Sequence of chain 48.A:
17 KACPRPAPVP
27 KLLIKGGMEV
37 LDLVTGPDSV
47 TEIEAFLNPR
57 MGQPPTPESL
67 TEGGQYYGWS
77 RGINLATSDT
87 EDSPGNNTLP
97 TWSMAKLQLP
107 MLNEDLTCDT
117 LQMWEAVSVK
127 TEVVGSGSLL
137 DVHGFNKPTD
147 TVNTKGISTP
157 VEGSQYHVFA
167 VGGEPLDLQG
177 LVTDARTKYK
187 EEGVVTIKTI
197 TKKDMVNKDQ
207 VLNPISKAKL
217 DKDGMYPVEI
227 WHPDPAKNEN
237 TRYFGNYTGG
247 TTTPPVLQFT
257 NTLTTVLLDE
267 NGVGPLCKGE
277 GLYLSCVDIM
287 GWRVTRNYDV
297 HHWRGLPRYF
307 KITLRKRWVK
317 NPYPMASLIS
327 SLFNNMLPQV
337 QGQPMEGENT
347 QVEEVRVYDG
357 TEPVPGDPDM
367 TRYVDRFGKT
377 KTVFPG

Binding-site contacts:
Ligand atom O3 contacts residue VAL296 of chain 48.E at 4.2 Å.
Ligand atom O6 contacts residue ARG77 of chain 48.E at 4.0 Å.
Ligand atom O1A contacts residue GLY78 of chain 48.E at 3.6 Å (h-bond).
Ligand atom O4 contacts residue VAL296 of chain 48.E at 4.2 Å.
Ligand atom C1 contacts residue TYR72 of chain 48.E at 3.7 Å (hydrophobic).
Ligand atom C6 contacts residue TYR72 of chain 48.E at 3.5 Å (hydrophobic).
Ligand atom O1B contacts residue ARG77 of chain 48.E at 2.8 Å (salt-bridge).
Ligand atom O4 contacts residue THR291 of chain 48.E at 3.4 Å.
Ligand atom O1B contacts residue TYR72 of chain 48.E at 3.7 Å.
Ligand atom O4 contacts residue TYR72 of chain 48.E at 3.9 Å.
Ligand atom C5 contacts residue TYR72 of chain 48.E at 3.5 Å (hydrophobic).
Ligand atom C5 contacts residue ASN93 of chain 48.E at 4.3 Å.
Ligand atom C7 contacts residue TYR72 of chain 48.E at 4.2 Å (hydrophobic).
Ligand atom O3 contacts residue GLY78 of chain 48.E at 3.6 Å.
Ligand atom C3 contacts residue VAL296 of chain 48.E at 3.5 Å (hydrophobic).
Ligand atom C4 contacts residue ARG77 of chain 48.E at 4.2 Å.
Ligand atom C2 contacts residue GLY78 of chain 48.E at 4.2 Å.
Ligand atom N5 contacts residue TYR72 of chain 48.E at 3.2 Å (h-bond).
Ligand atom C1 contacts residue ARG77 of chain 48.E at 3.4 Å.
Ligand atom O8 contacts residue TYR72 of chain 48.E at 3.2 Å (h-bond).
Ligand atom O6 contacts residue ASN93 of chain 48.E at 2.8 Å (h-bond).
Ligand atom C10 contacts residue TYR72 of chain 48.E at 4.2 Å (hydrophobic).
Ligand atom C3 contacts residue HIS298 of chain 48.E at 3.6 Å.
Ligand atom C4 contacts residue GLY78 of chain 48.E at 3.4 Å.
Ligand atom O4 contacts residue GLY78 of chain 48.E at 3.1 Å.
Ligand atom O10 contacts residue ASN293 of chain 48.E at 3.8 Å.
Ligand atom C8 contacts residue TYR72 of chain 48.E at 4.2 Å (hydrophobic).
Ligand atom O4 contacts residue ILE79 of chain 48.E at 3.4 Å (h-bond).
Ligand atom C4 contacts residue TYR72 of chain 48.E at 3.2 Å (hydrophobic).
Ligand atom C6 contacts residue ASN93 of chain 48.E at 3.5 Å.
Ligand atom C3 contacts residue GLY78 of chain 48.E at 4.2 Å.
Ligand atom C4 contacts residue HIS298 of chain 48.E at 3.7 Å.
Ligand atom O1A contacts residue ARG77 of chain 48.E at 3.1 Å (salt-bridge).
Ligand atom O1A contacts residue TYR72 of chain 48.E at 3.4 Å.
Ligand atom C11 contacts residue ASP85 of chain 48.A at 3.8 Å.
Ligand atom O6 contacts residue GLY78 of chain 48.E at 3.8 Å.
Ligand atom O6 contacts residue THR94 of chain 48.E at 3.7 Å.
Ligand atom C3 contacts residue GLY78 of chain 48.E at 4.1 Å.
Ligand atom O10 contacts residue THR291 of chain 48.E at 4.0 Å.
Ligand atom O4 contacts residue HIS298 of chain 48.E at 3.1 Å (h-bond).

Sequence of chain 48.E:
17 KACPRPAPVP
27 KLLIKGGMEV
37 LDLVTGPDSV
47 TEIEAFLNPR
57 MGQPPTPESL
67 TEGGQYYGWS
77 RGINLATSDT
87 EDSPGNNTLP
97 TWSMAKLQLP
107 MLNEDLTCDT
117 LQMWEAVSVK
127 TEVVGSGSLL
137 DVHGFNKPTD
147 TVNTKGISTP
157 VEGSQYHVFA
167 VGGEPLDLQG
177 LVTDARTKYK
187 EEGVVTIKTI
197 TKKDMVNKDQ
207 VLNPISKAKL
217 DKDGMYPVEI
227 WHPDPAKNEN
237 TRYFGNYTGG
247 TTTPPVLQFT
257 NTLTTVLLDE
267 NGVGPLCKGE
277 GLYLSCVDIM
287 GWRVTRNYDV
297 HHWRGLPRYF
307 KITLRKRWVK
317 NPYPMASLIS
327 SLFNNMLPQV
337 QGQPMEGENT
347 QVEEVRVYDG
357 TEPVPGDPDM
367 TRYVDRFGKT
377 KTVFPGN

A small-molecule ligand and the protein it binds are described below.
Small molecule (SMILES): CC(=O)N[C@H]1[C@H]([C@H](O)[C@H](O)CO)O[C@@](O[C@H]2[C@@H](O)[C@@H](CO)O[C@@H](O[C@H]3[C@H](O)[C@@H](O)[C@H](O)O[C@@H]3CO)[C@@H]2O)(C(=O)O)C[C@@H]1O